Sequence of chain 6.E:
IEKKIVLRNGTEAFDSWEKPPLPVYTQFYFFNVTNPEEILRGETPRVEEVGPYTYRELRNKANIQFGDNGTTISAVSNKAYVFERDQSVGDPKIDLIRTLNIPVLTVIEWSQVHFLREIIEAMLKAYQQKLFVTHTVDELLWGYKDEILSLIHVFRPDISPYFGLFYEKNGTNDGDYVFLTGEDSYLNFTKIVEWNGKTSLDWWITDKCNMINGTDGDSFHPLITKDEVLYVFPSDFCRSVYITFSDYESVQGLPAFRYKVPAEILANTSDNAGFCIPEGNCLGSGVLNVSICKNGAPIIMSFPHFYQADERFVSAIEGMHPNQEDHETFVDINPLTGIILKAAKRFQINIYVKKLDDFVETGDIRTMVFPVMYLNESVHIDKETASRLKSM

This protein binds this small molecule.
Small molecule (SMILES): CC(=O)N[C@H]1[C@H](O[C@H]2[C@H](O)[C@@H](NC(C)=O)CO[C@@H]2CO)O[C@H](CO)[C@@H](O[C@@H]2O[C@H](CO)[C@@H](O)[C@H](O[C@H]3O[C@H](CO)[C@@H](O)[C@H](O)[C@@H]3O)[C@@H]2O)[C@@H]1O

Binding-site contacts:
Ligand atom C8 contacts residue LEU108 of chain 32.E at 3.7 Å (hydrophobic).
Ligand atom C2 contacts residue LEU108 of chain 32.E at 3.5 Å (hydrophobic).
Ligand atom C3 contacts residue LEU108 of chain 32.E at 3.5 Å (hydrophobic).
Ligand atom C1 contacts residue ASN44 of chain 32.E at 1.4 Å.
Ligand atom O7 contacts residue ASN44 of chain 32.E at 3.7 Å.
Ligand atom C6 contacts residue ARG110 of chain 32.E at 3.5 Å.
Ligand atom N2 contacts residue ASN44 of chain 32.E at 2.9 Å (h-bond).
Ligand atom C2 contacts residue ASN44 of chain 32.E at 2.5 Å.
Ligand atom O6 contacts residue VAL45 of chain 32.E at 3.9 Å.
Ligand atom C7 contacts residue LEU108 of chain 32.E at 3.6 Å (hydrophobic).
Ligand atom C8 contacts residue THR146 of chain 32.E at 4.1 Å.
Ligand atom C1 contacts residue LEU108 of chain 32.E at 3.9 Å (hydrophobic).
Ligand atom C8 contacts residue ASN44 of chain 32.E at 4.5 Å.
Ligand atom C8 contacts residue VAL62 of chain 32.E at 3.8 Å (hydrophobic).
Ligand atom O7 contacts residue LEU108 of chain 32.E at 3.7 Å.
Ligand atom C3 contacts residue ASN44 of chain 32.E at 3.8 Å.
Ligand atom O6 contacts residue GLU55 of chain 6.E at 3.7 Å.
Ligand atom N2 contacts residue LEU108 of chain 32.E at 2.7 Å (h-bond).
Ligand atom O3 contacts residue LEU108 of chain 32.E at 4.0 Å.
Ligand atom C4 contacts residue ASN44 of chain 32.E at 4.3 Å.
Ligand atom C7 contacts residue THR146 of chain 32.E at 4.2 Å.
Ligand atom O7 contacts residue THR146 of chain 32.E at 3.3 Å.
Ligand atom C5 contacts residue ARG110 of chain 32.E at 4.4 Å.
Ligand atom C8 contacts residue ILE109 of chain 32.E at 3.8 Å (hydrophobic).
Ligand atom C7 contacts residue ASN44 of chain 32.E at 3.4 Å.
Ligand atom O6 contacts residue ARG110 of chain 32.E at 2.9 Å (salt-bridge).
Ligand atom C5 contacts residue ASN44 of chain 32.E at 3.7 Å.
Ligand atom C6 contacts residue GLU55 of chain 6.E at 3.5 Å.
Ligand atom N2 contacts residue ILE109 of chain 32.E at 4.5 Å.
Ligand atom O5 contacts residue ASN44 of chain 32.E at 2.4 Å (h-bond).

Sequence of chain 32.E:
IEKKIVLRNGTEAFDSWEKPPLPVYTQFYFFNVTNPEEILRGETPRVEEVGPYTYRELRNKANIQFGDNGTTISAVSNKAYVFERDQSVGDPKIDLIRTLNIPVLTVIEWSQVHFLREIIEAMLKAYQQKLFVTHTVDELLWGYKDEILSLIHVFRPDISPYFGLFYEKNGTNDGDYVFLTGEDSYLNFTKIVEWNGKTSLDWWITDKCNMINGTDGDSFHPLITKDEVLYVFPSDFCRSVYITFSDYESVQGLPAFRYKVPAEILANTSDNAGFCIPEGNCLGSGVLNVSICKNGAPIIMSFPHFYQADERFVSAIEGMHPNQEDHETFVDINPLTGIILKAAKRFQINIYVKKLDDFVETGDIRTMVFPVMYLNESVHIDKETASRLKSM